Binding-site contacts:
Ligand atom CG1 contacts residue SER12 of chain 1.C at 3.6 Å.
Ligand atom O contacts residue GLY13 of chain 1.C at 3.5 Å (h-bond).
Ligand atom O contacts residue THR74 of chain 1.C at 3.1 Å (h-bond).
Ligand atom C contacts residue THR234 of chain 1.C at 3.4 Å.
Ligand atom N contacts residue GLY13 of chain 1.C at 3.6 Å (h-bond).
Ligand atom C13 contacts residue THR233 of chain 1.C at 3.6 Å.
Ligand atom C6 contacts residue TYR73 of chain 1.C at 3.4 Å (hydrophobic).
Ligand atom O contacts residue GLN75 of chain 1.C at 3.1 Å (h-bond).
Ligand atom CA contacts residue THR234 of chain 1.C at 3.2 Å.
Ligand atom C2 contacts residue GLY232 of chain 1.C at 3.2 Å.
Ligand atom C2 contacts residue ASP34 of chain 1.C at 3.4 Å.
Ligand atom O contacts residue THR234 of chain 1.C at 3.0 Å (h-bond).
Ligand atom CA contacts residue GLY13 of chain 1.C at 3.0 Å.
Ligand atom C8 contacts residue ASP230 of chain 1.C at 3.3 Å.
Ligand atom CD1 contacts residue GLY232 of chain 1.C at 3.0 Å.
Ligand atom O contacts residue THR233 of chain 1.C at 3.4 Å.
Ligand atom CD contacts residue GLN75 of chain 1.C at 3.2 Å.
Ligand atom O2 contacts residue THR233 of chain 1.C at 2.8 Å (h-bond).
Ligand atom C5 contacts residue PHE110 of chain 1.C at 3.1 Å (hydrophobic).
Ligand atom C9 contacts residue THR74 of chain 1.C at 3.2 Å.
Ligand atom N contacts residue THR234 of chain 1.C at 2.7 Å (h-bond).
Ligand atom C12 contacts residue TYR200 of chain 1.C at 3.4 Å (hydrophobic).
Ligand atom C1 contacts residue GLY232 of chain 1.C at 3.5 Å.
Ligand atom CD contacts residue ASN235 of chain 1.C at 3.5 Å.
Ligand atom N1 contacts residue GLY232 of chain 1.C at 2.7 Å (h-bond).
Ligand atom O3 contacts residue THR233 of chain 1.C at 2.5 Å (h-bond).
Ligand atom CE1 contacts residue GLN75 of chain 1.C at 3.2 Å.
Ligand atom N contacts residue GLY13 of chain 1.C at 2.6 Å (h-bond).
Ligand atom O4 contacts residue THR74 of chain 1.C at 2.9 Å (h-bond).
Ligand atom CB contacts residue GLN75 of chain 1.C at 3.5 Å.
Ligand atom C13 contacts residue THR74 of chain 1.C at 3.3 Å.
Ligand atom O1 contacts residue ASP230 of chain 1.C at 3.4 Å (salt-bridge).
Ligand atom C10 contacts residue ASP230 of chain 1.C at 3.1 Å.
Ligand atom O4 contacts residue ARG237 of chain 1.C at 3.1 Å (salt-bridge).
Ligand atom OE2 contacts residue ASN235 of chain 1.C at 2.5 Å (h-bond).
Ligand atom CG1 contacts residue THR234 of chain 1.C at 3.0 Å.
Ligand atom O2 contacts residue ASP230 of chain 1.C at 2.2 Å (salt-bridge).
Ligand atom C7 contacts residue ASP34 of chain 1.C at 3.4 Å.
Ligand atom C contacts residue GLY13 of chain 1.C at 3.1 Å.
Ligand atom O1 contacts residue ASP34 of chain 1.C at 2.4 Å (salt-bridge).

A small-molecule ligand and the protein it binds are described below.
Small molecule (SMILES): CCC[C@H](NC(=O)[C@H](O)[C@H](Cc1cccs1)NC(=O)[C@H](Cc1cccs1)NC(=O)[C@@H](NC(=O)[C@@H](N)CCC(=O)O)[C@@H](C)CC)C(=O)O

Sequence of chain 1.C:
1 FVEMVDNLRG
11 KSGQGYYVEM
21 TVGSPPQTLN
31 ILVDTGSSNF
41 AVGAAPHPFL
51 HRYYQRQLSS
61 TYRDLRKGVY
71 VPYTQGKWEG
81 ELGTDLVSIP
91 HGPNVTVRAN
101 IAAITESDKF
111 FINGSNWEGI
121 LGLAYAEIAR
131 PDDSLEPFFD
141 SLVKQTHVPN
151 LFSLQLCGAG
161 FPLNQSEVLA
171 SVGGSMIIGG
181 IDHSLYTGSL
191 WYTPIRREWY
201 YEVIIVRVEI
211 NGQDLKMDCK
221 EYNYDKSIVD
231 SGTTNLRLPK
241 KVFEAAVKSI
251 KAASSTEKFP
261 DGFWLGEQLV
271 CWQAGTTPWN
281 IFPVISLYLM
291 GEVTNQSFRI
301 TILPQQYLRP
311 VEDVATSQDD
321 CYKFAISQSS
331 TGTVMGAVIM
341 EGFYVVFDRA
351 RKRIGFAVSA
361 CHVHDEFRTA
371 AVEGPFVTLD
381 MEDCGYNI